The small molecule below binds the protein below.
Small molecule (SMILES): C=C(c1ccccc1)[C@@]12CC[C@H](NS(N)(=O)=O)[C@@H]1CC(CCCCCCCCCC(=O)O)=C2c1ccccc1

Sequence of chain 1.A:
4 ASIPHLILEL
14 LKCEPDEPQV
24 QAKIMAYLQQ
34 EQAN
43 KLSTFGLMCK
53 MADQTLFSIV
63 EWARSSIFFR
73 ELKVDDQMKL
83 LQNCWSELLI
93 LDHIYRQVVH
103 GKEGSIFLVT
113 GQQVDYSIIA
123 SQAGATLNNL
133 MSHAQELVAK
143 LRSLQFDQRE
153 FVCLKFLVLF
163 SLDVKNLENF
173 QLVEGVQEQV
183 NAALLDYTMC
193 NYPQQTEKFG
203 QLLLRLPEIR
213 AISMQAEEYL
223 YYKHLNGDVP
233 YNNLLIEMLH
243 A

Binding-site contacts:
Ligand atom C06 contacts residue PHE47 of chain 1.A at 3.5 Å (hydrophobic).
Ligand atom C22 contacts residue TYR221 of chain 1.A at 3.4 Å (hydrophobic).
Ligand atom C28 contacts residue ALA136 of chain 1.A at 3.9 Å (hydrophobic).
Ligand atom C20 contacts residue GLN124 of chain 1.A at 3.9 Å.
Ligand atom O23 contacts residue ALA125 of chain 1.A at 3.5 Å.
Ligand atom C38 contacts residue HIS95 of chain 1.A at 3.7 Å.
Ligand atom O37 contacts residue MET53 of chain 1.A at 3.2 Å.
Ligand atom C20 contacts residue ALA125 of chain 1.A at 3.8 Å (hydrophobic).
Ligand atom C22 contacts residue LYS225 of chain 1.A at 3.7 Å.
Ligand atom C06 contacts residue LEU222 of chain 1.A at 3.8 Å (hydrophobic).
Ligand atom C15 contacts residue MET133 of chain 1.A at 3.8 Å (hydrophobic).
Ligand atom O35 contacts residue LEU110 of chain 1.A at 3.5 Å.
Ligand atom C28 contacts residue HIS95 of chain 1.A at 3.8 Å.
Ligand atom O35 contacts residue MET53 of chain 1.A at 3.9 Å.
Ligand atom O35 contacts residue VAL111 of chain 1.A at 2.7 Å (h-bond).
Ligand atom N36 contacts residue MET50 of chain 1.A at 3.5 Å (h-bond).
Ligand atom O37 contacts residue THR57 of chain 1.A at 3.5 Å (h-bond).
Ligand atom O23 contacts residue GLY126 of chain 1.A at 2.7 Å (h-bond).
Ligand atom C17 contacts residue ALA125 of chain 1.A at 3.9 Å (hydrophobic).
Ligand atom C20 contacts residue LEU129 of chain 1.A at 3.5 Å (hydrophobic).
Ligand atom C05 contacts residue CYS51 of chain 1.A at 3.8 Å (hydrophobic).
Ligand atom N36 contacts residue MET53 of chain 1.A at 3.1 Å.
Ligand atom O24 contacts residue TYR221 of chain 1.A at 2.6 Å (h-bond).
Ligand atom C29 contacts residue LEU132 of chain 1.A at 3.9 Å (hydrophobic).
Ligand atom C21 contacts residue GLN124 of chain 1.A at 3.8 Å.
Ligand atom C16 contacts residue MET50 of chain 1.A at 3.8 Å (hydrophobic).
Ligand atom C21 contacts residue PHE47 of chain 1.A at 3.7 Å (hydrophobic).
Ligand atom O23 contacts residue LEU129 of chain 1.A at 3.5 Å.
Ligand atom C27 contacts residue HIS95 of chain 1.A at 3.6 Å.
Ligand atom C22 contacts residue GLY126 of chain 1.A at 3.8 Å.
Ligand atom C19 contacts residue GLN124 of chain 1.A at 3.7 Å.
Ligand atom C20 contacts residue PHE47 of chain 1.A at 3.8 Å (hydrophobic).
Ligand atom O24 contacts residue LYS225 of chain 1.A at 2.8 Å (salt-bridge).
Ligand atom C22 contacts residue LEU129 of chain 1.A at 3.7 Å (hydrophobic).
Ligand atom S34 contacts residue MET53 of chain 1.A at 3.5 Å.
Ligand atom C15 contacts residue ILE121 of chain 1.A at 3.7 Å (hydrophobic).
Ligand atom C30 contacts residue ILE92 of chain 1.A at 3.9 Å (hydrophobic).
Ligand atom C19 contacts residue PHE47 of chain 1.A at 3.9 Å (hydrophobic).
Ligand atom O23 contacts residue TYR221 of chain 1.A at 3.5 Å (h-bond).
Ligand atom O37 contacts residue ALA54 of chain 1.A at 3.2 Å (h-bond).